Sequence of chain 1.A:
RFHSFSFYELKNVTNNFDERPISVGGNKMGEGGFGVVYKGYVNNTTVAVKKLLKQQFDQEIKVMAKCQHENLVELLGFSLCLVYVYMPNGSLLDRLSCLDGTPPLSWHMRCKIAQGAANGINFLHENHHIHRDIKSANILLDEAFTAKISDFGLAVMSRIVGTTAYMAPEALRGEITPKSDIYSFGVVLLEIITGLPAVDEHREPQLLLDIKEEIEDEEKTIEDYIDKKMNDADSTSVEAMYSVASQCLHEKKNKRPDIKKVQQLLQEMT

Binding-site contacts:
Ligand atom N1 contacts residue TYR101 of chain 1.A at 3.8 Å.
Ligand atom C1 contacts residue VAL37 of chain 1.A at 3.7 Å (hydrophobic).
Ligand atom N1 contacts residue MET102 of chain 1.A at 2.9 Å (h-bond).
Ligand atom C2 contacts residue VAL37 of chain 1.A at 3.9 Å (hydrophobic).
Ligand atom N3 contacts residue ASP109 of chain 1.A at 3.3 Å (salt-bridge).
Ligand atom C18 contacts residue LEU114 of chain 1.A at 3.9 Å (hydrophobic).
Ligand atom C6 contacts residue TYR99 of chain 1.A at 3.7 Å (hydrophobic).
Ligand atom C4 contacts residue LEU155 of chain 1.A at 3.5 Å (hydrophobic).
Ligand atom O contacts residue LYS50 of chain 1.A at 3.0 Å (salt-bridge).
Ligand atom C10 contacts residue LYS50 of chain 1.A at 3.6 Å.
Ligand atom C contacts residue MET102 of chain 1.A at 3.3 Å (hydrophobic).
Ligand atom C8 contacts residue VAL37 of chain 1.A at 3.8 Å (hydrophobic).
Ligand atom S contacts residue VAL100 of chain 1.A at 3.7 Å.
Ligand atom S contacts residue TYR99 of chain 1.A at 3.7 Å.
Ligand atom C17 contacts residue ASP109 of chain 1.A at 2.8 Å.
Ligand atom C2 contacts residue LEU155 of chain 1.A at 3.7 Å (hydrophobic).
Ligand atom C5 contacts residue LEU155 of chain 1.A at 3.7 Å (hydrophobic).
Ligand atom C18 contacts residue ASP109 of chain 1.A at 3.7 Å.
Ligand atom O1 contacts residue VAL37 of chain 1.A at 3.8 Å.
Ligand atom C20 contacts residue ASP109 of chain 1.A at 3.4 Å.
Ligand atom S contacts residue LEU155 of chain 1.A at 3.7 Å.
Ligand atom N1 contacts residue ALA48 of chain 1.A at 3.7 Å.
Ligand atom C13 contacts residue GLU31 of chain 1.A at 3.4 Å.
Ligand atom C18 contacts residue MET29 of chain 1.A at 3.4 Å (hydrophobic).
Ligand atom S contacts residue ALA48 of chain 1.A at 3.8 Å.
Ligand atom N2 contacts residue SER165 of chain 1.A at 3.0 Å (h-bond).
Ligand atom C5 contacts residue ALA48 of chain 1.A at 3.5 Å (hydrophobic).
Ligand atom C9 contacts residue LEU155 of chain 1.A at 3.7 Å (hydrophobic).
Ligand atom O contacts residue GLY32 of chain 1.A at 3.2 Å.
Ligand atom C14 contacts residue ASP109 of chain 1.A at 3.6 Å.
Ligand atom N2 contacts residue ASN153 of chain 1.A at 3.5 Å (h-bond).
Ligand atom C12 contacts residue VAL37 of chain 1.A at 3.8 Å (hydrophobic).
Ligand atom O contacts residue ASP166 of chain 1.A at 3.6 Å (salt-bridge).
Ligand atom C3 contacts residue LEU155 of chain 1.A at 3.6 Å (hydrophobic).
Ligand atom O2 contacts residue LEU114 of chain 1.A at 3.3 Å.
Ligand atom O2 contacts residue ASP109 of chain 1.A at 3.9 Å.
Ligand atom N2 contacts residue ASP166 of chain 1.A at 2.8 Å (salt-bridge).
Ligand atom C12 contacts residue GLU31 of chain 1.A at 3.7 Å.
Ligand atom C10 contacts residue ASP166 of chain 1.A at 3.4 Å.
Ligand atom C15 contacts residue ASP109 of chain 1.A at 3.2 Å.

The protein below binds the small molecule below.
Small molecule (SMILES): NC(=O)C[C@H]1CCc2sc3ncnc(OC4CCC(N5CCOCC5)CC4)c3c21